Binding-site contacts:
Ligand atom N13 contacts residue GLY83 of chain 1.A at 3.0 Å (h-bond).
Ligand atom O10 contacts residue ILE85 of chain 1.A at 3.2 Å.
Ligand atom O10 contacts residue SER112 of chain 1.A at 3.5 Å (h-bond).
Ligand atom C1 contacts residue SER112 of chain 1.A at 1.4 Å.
Ligand atom C24 contacts residue ARG133 of chain 1.B at 3.9 Å.
Ligand atom C4 contacts residue SER112 of chain 1.A at 2.4 Å.
Ligand atom O12 contacts residue ILE85 of chain 1.A at 3.6 Å.
Ligand atom C14 contacts residue LEU140 of chain 1.A at 3.4 Å (hydrophobic).
Ligand atom C5 contacts residue SER112 of chain 1.A at 3.4 Å.
Ligand atom C42 contacts residue VAL160 of chain 1.A at 3.9 Å (hydrophobic).
Ligand atom C6 contacts residue HIS137 of chain 1.A at 3.3 Å.
Ligand atom N20 contacts residue LEU140 of chain 1.A at 3.0 Å (h-bond).
Ligand atom C6 contacts residue LEU140 of chain 1.A at 3.8 Å (hydrophobic).
Ligand atom C9 contacts residue ILE85 of chain 1.A at 3.9 Å (hydrophobic).
Ligand atom C7 contacts residue GLY83 of chain 1.A at 3.2 Å.
Ligand atom O3 contacts residue MET113 of chain 1.A at 3.0 Å (h-bond).
Ligand atom O12 contacts residue LEU140 of chain 1.A at 2.7 Å (h-bond).
Ligand atom C42 contacts residue ILE157 of chain 1.A at 3.1 Å (hydrophobic).
Ligand atom C23 contacts residue LEU140 of chain 1.A at 3.5 Å (hydrophobic).
Ligand atom O19 contacts residue VAL84 of chain 1.A at 3.7 Å.
Ligand atom O19 contacts residue ILE85 of chain 1.A at 3.0 Å (h-bond).
Ligand atom O12 contacts residue PRO139 of chain 1.A at 3.4 Å.
Ligand atom C6 contacts residue SER112 of chain 1.A at 3.4 Å.
Ligand atom O3 contacts residue SER112 of chain 1.A at 2.3 Å (h-bond).
Ligand atom C23 contacts residue ILE85 of chain 1.A at 3.1 Å (hydrophobic).
Ligand atom C18 contacts residue LEU140 of chain 1.A at 3.6 Å (hydrophobic).
Ligand atom C9 contacts residue GLY83 of chain 1.A at 3.2 Å.
Ligand atom C42 contacts residue LEU140 of chain 1.A at 3.7 Å (hydrophobic).
Ligand atom O27 contacts residue GLY141 of chain 1.A at 3.8 Å.
Ligand atom N13 contacts residue ILE85 of chain 1.A at 3.9 Å.
Ligand atom C11 contacts residue LEU140 of chain 1.A at 3.9 Å (hydrophobic).
Ligand atom C9 contacts residue SER112 of chain 1.A at 3.5 Å.
Ligand atom C11 contacts residue ILE85 of chain 1.A at 3.7 Å (hydrophobic).
Ligand atom O10 contacts residue MET113 of chain 1.A at 3.6 Å.
Ligand atom C1 contacts residue MET113 of chain 1.A at 3.4 Å (hydrophobic).
Ligand atom C42 contacts residue PRO139 of chain 1.A at 3.5 Å (hydrophobic).
Ligand atom C11 contacts residue GLY83 of chain 1.A at 3.6 Å.
Ligand atom O3 contacts residue GLY82 of chain 1.A at 3.3 Å.
Ligand atom O3 contacts residue GLY83 of chain 1.A at 3.0 Å (h-bond).
Ligand atom C18 contacts residue ILE85 of chain 1.A at 3.7 Å (hydrophobic).

Sequence of chain 1.A:
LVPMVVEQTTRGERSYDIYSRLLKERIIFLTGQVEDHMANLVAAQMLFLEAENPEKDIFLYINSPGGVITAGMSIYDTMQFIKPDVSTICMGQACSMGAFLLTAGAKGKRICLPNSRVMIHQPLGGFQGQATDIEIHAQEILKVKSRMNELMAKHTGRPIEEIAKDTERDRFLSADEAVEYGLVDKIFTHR

This protein binds this small molecule.
Small molecule (SMILES): CC[C@H](C)[C@H](NC(=O)[C@@H](NC(=O)[C@H](O)[C@@H](C=O)C(C)C)C(C)C)C(=O)O

Sequence of chain 1.B:
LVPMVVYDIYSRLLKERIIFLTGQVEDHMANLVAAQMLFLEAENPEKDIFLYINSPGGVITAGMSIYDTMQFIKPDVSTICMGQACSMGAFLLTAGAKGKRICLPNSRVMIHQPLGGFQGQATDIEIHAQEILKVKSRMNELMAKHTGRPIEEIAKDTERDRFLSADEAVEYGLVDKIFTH